Sequence of chain 1.C:
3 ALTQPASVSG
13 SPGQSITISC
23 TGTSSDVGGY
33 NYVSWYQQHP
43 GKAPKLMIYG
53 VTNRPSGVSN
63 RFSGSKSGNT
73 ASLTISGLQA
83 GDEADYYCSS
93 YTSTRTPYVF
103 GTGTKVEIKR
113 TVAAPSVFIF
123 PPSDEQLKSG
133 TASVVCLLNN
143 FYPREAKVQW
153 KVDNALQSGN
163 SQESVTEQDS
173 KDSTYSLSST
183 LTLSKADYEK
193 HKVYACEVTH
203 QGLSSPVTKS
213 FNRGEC

Sequence of chain 1.D:
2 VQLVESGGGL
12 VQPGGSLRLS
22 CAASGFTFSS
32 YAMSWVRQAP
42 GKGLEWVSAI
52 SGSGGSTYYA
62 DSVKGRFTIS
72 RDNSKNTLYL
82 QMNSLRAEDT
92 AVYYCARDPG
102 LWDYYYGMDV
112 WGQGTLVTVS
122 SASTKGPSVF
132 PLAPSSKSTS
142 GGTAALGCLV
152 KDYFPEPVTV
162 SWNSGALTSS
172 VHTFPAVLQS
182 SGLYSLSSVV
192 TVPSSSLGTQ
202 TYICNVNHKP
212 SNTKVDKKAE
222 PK

The protein below binds the small molecule below.
Small molecule (SMILES): C[C@]12CC[C@H]3[C@@H](CCC4=CC(=O)CC[C@@]43C)[C@@H]1CC[C@@H]2O

Binding-site contacts:
Ligand atom C3 contacts residue TYR59 of chain 1.D at 3.4 Å (hydrophobic).
Ligand atom C6 contacts residue PRO99 of chain 1.C at 3.9 Å (hydrophobic).
Ligand atom C2 contacts residue TYR59 of chain 1.D at 4.0 Å (hydrophobic).
Ligand atom C2 contacts residue TYR105 of chain 1.D at 4.2 Å (hydrophobic).
Ligand atom C4 contacts residue PRO99 of chain 1.C at 3.9 Å (hydrophobic).
Ligand atom C9 contacts residue TYR107 of chain 1.D at 4.2 Å (hydrophobic).
Ligand atom C1 contacts residue TYR107 of chain 1.D at 4.2 Å (hydrophobic).
Ligand atom C12 contacts residue TYR107 of chain 1.D at 3.9 Å (hydrophobic).
Ligand atom C12 contacts residue ASP99 of chain 1.D at 3.5 Å.
Ligand atom O3 contacts residue TYR59 of chain 1.D at 3.3 Å (h-bond).
Ligand atom C7 contacts residue PRO99 of chain 1.C at 4.1 Å (hydrophobic).
Ligand atom C6 contacts residue ALA50 of chain 1.D at 4.2 Å (hydrophobic).
Ligand atom C6 contacts residue TRP47 of chain 1.D at 4.0 Å (hydrophobic).
Ligand atom C13 contacts residue ASP99 of chain 1.D at 3.8 Å.
Ligand atom C6 contacts residue TYR59 of chain 1.D at 3.5 Å (hydrophobic).
Ligand atom C17 contacts residue TYR100 of chain 1.C at 4.2 Å (hydrophobic).
Ligand atom C8 contacts residue ALA50 of chain 1.D at 3.9 Å (hydrophobic).
Ligand atom C12 contacts residue TYR105 of chain 1.D at 3.9 Å (hydrophobic).
Ligand atom C11 contacts residue TYR107 of chain 1.D at 4.2 Å (hydrophobic).
Ligand atom C7 contacts residue ALA50 of chain 1.D at 4.0 Å (hydrophobic).
Ligand atom C18 contacts residue ASP99 of chain 1.D at 3.9 Å.
Ligand atom C4 contacts residue TYR59 of chain 1.D at 3.3 Å (hydrophobic).
Ligand atom C19 contacts residue TYR105 of chain 1.D at 4.0 Å (hydrophobic).
Ligand atom C16 contacts residue TYR100 of chain 1.C at 3.8 Å (hydrophobic).
Ligand atom C11 contacts residue TYR105 of chain 1.D at 3.5 Å (hydrophobic).
Ligand atom C5 contacts residue TYR59 of chain 1.D at 3.7 Å (hydrophobic).
Ligand atom C18 contacts residue ALA50 of chain 1.D at 4.1 Å (hydrophobic).
Ligand atom O17 contacts residue GLY108 of chain 1.D at 3.8 Å.
Ligand atom C15 contacts residue TYR100 of chain 1.C at 3.8 Å (hydrophobic).
Ligand atom O17 contacts residue TYR107 of chain 1.D at 4.1 Å.
Ligand atom C5 contacts residue PRO99 of chain 1.C at 4.2 Å (hydrophobic).
Ligand atom O17 contacts residue ASP99 of chain 1.D at 2.7 Å (salt-bridge).
Ligand atom C17 contacts residue TYR107 of chain 1.D at 4.0 Å (hydrophobic).
Ligand atom C16 contacts residue MET109 of chain 1.D at 3.8 Å (hydrophobic).
Ligand atom C1 contacts residue TYR105 of chain 1.D at 3.7 Å (hydrophobic).
Ligand atom C19 contacts residue TYR59 of chain 1.D at 4.0 Å (hydrophobic).
Ligand atom C7 contacts residue TRP47 of chain 1.D at 3.7 Å (hydrophobic).
Ligand atom C17 contacts residue ASP99 of chain 1.D at 3.5 Å.
Ligand atom C15 contacts residue TRP47 of chain 1.D at 3.5 Å (hydrophobic).
Ligand atom O17 contacts residue MET109 of chain 1.D at 3.4 Å.